Sequence of chain 2.C:
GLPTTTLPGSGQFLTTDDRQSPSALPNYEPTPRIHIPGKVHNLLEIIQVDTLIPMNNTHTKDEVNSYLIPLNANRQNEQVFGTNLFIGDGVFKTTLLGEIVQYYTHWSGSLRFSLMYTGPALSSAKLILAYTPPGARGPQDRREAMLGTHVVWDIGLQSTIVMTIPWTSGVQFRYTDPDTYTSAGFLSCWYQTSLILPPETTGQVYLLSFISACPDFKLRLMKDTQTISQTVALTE

This protein binds this small molecule.
Small molecule (SMILES): CC[C@H]1COC(c2ccc(OCCCCCCCc3cc(C)no3)cc2)=N1

Binding-site contacts:
Ligand atom C2B contacts residue MET221 of chain 2.A at 3.6 Å (hydrophobic).
Ligand atom C2C contacts residue TYR152 of chain 2.A at 4.0 Å (hydrophobic).
Ligand atom C4A contacts residue ASN219 of chain 2.A at 3.9 Å.
Ligand atom N2 contacts residue ALA24 of chain 2.C at 3.3 Å.
Ligand atom C4A contacts residue ILE215 of chain 2.A at 3.9 Å (hydrophobic).
Ligand atom O1 contacts residue VAL188 of chain 2.A at 3.8 Å.
Ligand atom C5 contacts residue MET224 of chain 2.A at 4.0 Å (hydrophobic).
Ligand atom C6C contacts residue VAL191 of chain 2.A at 3.5 Å (hydrophobic).
Ligand atom C5C contacts residue TYR128 of chain 2.A at 3.6 Å (hydrophobic).
Ligand atom C4 contacts residue MET224 of chain 2.A at 4.0 Å (hydrophobic).
Ligand atom C5 contacts residue PHE186 of chain 2.A at 3.7 Å (hydrophobic).
Ligand atom C5B contacts residue LEU106 of chain 2.A at 4.0 Å (hydrophobic).
Ligand atom C31 contacts residue VAL176 of chain 2.A at 3.3 Å (hydrophobic).
Ligand atom C2C contacts residue VAL188 of chain 2.A at 3.4 Å (hydrophobic).
Ligand atom C7C contacts residue TYR128 of chain 2.A at 3.7 Å (hydrophobic).
Ligand atom C6B contacts residue TYR197 of chain 2.A at 3.5 Å (hydrophobic).
Ligand atom O1B contacts residue MET221 of chain 2.A at 3.7 Å.
Ligand atom N2 contacts residue PHE186 of chain 2.A at 3.9 Å.
Ligand atom C31 contacts residue PRO174 of chain 2.A at 3.4 Å (hydrophobic).
Ligand atom C4C contacts residue VAL188 of chain 2.A at 3.9 Å (hydrophobic).
Ligand atom C5C contacts residue ILE104 of chain 2.A at 4.0 Å (hydrophobic).
Ligand atom O1 contacts residue PHE186 of chain 2.A at 3.7 Å.
Ligand atom N2 contacts residue PRO174 of chain 2.A at 3.9 Å.
Ligand atom C4 contacts residue TYR152 of chain 2.A at 3.9 Å (hydrophobic).
Ligand atom C5B contacts residue TYR197 of chain 2.A at 3.7 Å (hydrophobic).
Ligand atom C1C contacts residue MET224 of chain 2.A at 3.4 Å (hydrophobic).
Ligand atom C3 contacts residue PHE186 of chain 2.A at 3.8 Å (hydrophobic).
Ligand atom C1B contacts residue MET221 of chain 2.A at 3.7 Å (hydrophobic).
Ligand atom C3C contacts residue VAL188 of chain 2.A at 3.2 Å (hydrophobic).
Ligand atom C5 contacts residue TYR152 of chain 2.A at 3.8 Å (hydrophobic).
Ligand atom C5A contacts residue CYS199 of chain 2.A at 3.9 Å (hydrophobic).
Ligand atom O1 contacts residue ALA24 of chain 2.C at 3.6 Å.
Ligand atom C31 contacts residue ALA150 of chain 2.A at 3.8 Å (hydrophobic).
Ligand atom CM2 contacts residue LEU116 of chain 2.A at 3.6 Å (hydrophobic).
Ligand atom O1 contacts residue TYR152 of chain 2.A at 4.0 Å.
Ligand atom C3 contacts residue PRO174 of chain 2.A at 3.8 Å (hydrophobic).
Ligand atom N3A contacts residue ASN219 of chain 2.A at 3.8 Å.
Ligand atom C4A contacts residue ASN198 of chain 2.A at 4.0 Å.
Ligand atom C4 contacts residue PHE186 of chain 2.A at 3.5 Å (hydrophobic).
Ligand atom C31 contacts residue SER175 of chain 2.A at 3.6 Å.

Sequence of chain 2.A:
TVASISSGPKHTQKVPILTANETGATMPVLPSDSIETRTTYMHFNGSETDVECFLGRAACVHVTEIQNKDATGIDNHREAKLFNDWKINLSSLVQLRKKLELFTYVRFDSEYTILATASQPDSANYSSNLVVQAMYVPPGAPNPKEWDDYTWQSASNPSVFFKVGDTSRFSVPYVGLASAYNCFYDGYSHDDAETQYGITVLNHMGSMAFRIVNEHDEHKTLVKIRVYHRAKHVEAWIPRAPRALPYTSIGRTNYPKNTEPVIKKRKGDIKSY